Sequence of chain 1.D:
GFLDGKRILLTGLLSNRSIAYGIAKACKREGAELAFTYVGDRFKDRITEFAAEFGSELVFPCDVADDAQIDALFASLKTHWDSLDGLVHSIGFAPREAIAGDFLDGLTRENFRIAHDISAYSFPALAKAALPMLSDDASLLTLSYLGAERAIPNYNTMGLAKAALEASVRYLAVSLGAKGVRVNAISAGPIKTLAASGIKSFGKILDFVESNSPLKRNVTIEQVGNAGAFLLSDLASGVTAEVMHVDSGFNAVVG

Binding-site contacts:
Ligand atom CL14 contacts residue NAD1 of chain 1.X at 3.6 Å.
Ligand atom CL16 contacts residue ALA196 of chain 1.D at 3.4 Å.
Ligand atom CL15 contacts residue ILE100 of chain 1.D at 3.4 Å.
Ligand atom O17 contacts residue NAD1 of chain 1.X at 2.6 Å (h-bond).
Ligand atom O17 contacts residue LYS163 of chain 1.D at 3.9 Å.
Ligand atom C9 contacts residue ALA196 of chain 1.D at 3.3 Å (hydrophobic).
Ligand atom CL14 contacts residue TYR146 of chain 1.D at 3.6 Å.
Ligand atom CL14 contacts residue PHE203 of chain 1.D at 3.4 Å.
Ligand atom C6 contacts residue TYR156 of chain 1.D at 3.5 Å (hydrophobic).
Ligand atom C2 contacts residue NAD1 of chain 1.X at 3.4 Å.
Ligand atom C10 contacts residue ALA196 of chain 1.D at 3.7 Å (hydrophobic).
Ligand atom C13 contacts residue ILE200 of chain 1.D at 3.7 Å (hydrophobic).
Ligand atom O7 contacts residue ALA196 of chain 1.D at 4.0 Å.
Ligand atom C3 contacts residue ALA197 of chain 1.D at 3.9 Å (hydrophobic).
Ligand atom C5 contacts residue NAD1 of chain 1.X at 3.4 Å.
Ligand atom C3 contacts residue ILE200 of chain 1.D at 3.4 Å (hydrophobic).
Ligand atom O7 contacts residue NAD1 of chain 1.X at 3.0 Å.
Ligand atom C5 contacts residue ILE200 of chain 1.D at 4.0 Å (hydrophobic).
Ligand atom C4 contacts residue NAD1 of chain 1.X at 3.5 Å.
Ligand atom C10 contacts residue GLY93 of chain 1.D at 3.6 Å.
Ligand atom C2 contacts residue ILE200 of chain 1.D at 3.5 Å (hydrophobic).
Ligand atom C3 contacts residue PHE203 of chain 1.D at 3.7 Å (hydrophobic).
Ligand atom C1 contacts residue TYR156 of chain 1.D at 3.5 Å (hydrophobic).
Ligand atom CL16 contacts residue GLY93 of chain 1.D at 3.4 Å.
Ligand atom C4 contacts residue ILE200 of chain 1.D at 3.7 Å (hydrophobic).
Ligand atom C1 contacts residue ILE200 of chain 1.D at 3.9 Å (hydrophobic).
Ligand atom CL16 contacts residue NAD1 of chain 1.X at 3.4 Å.
Ligand atom C12 contacts residue ILE100 of chain 1.D at 3.6 Å (hydrophobic).
Ligand atom C1 contacts residue NAD1 of chain 1.X at 3.6 Å.
Ligand atom C6 contacts residue NAD1 of chain 1.X at 3.5 Å.
Ligand atom C8 contacts residue NAD1 of chain 1.X at 3.8 Å.
Ligand atom C11 contacts residue ILE100 of chain 1.D at 4.0 Å (hydrophobic).
Ligand atom C1 contacts residue TYR146 of chain 1.D at 3.9 Å (hydrophobic).
Ligand atom C4 contacts residue ALA197 of chain 1.D at 3.8 Å (hydrophobic).
Ligand atom CL14 contacts residue PRO191 of chain 1.D at 4.0 Å.
Ligand atom CL15 contacts residue ALA95 of chain 1.D at 3.5 Å.
Ligand atom C9 contacts residue GLY93 of chain 1.D at 4.0 Å.
Ligand atom O17 contacts residue TYR156 of chain 1.D at 2.4 Å (h-bond).
Ligand atom C8 contacts residue ALA196 of chain 1.D at 3.7 Å (hydrophobic).
Ligand atom C3 contacts residue NAD1 of chain 1.X at 3.1 Å.

This small molecule binds to this protein.
Small molecule (SMILES): Oc1cc(Cl)ccc1Oc1ccc(Cl)cc1Cl